Sequence of chain 1.A:
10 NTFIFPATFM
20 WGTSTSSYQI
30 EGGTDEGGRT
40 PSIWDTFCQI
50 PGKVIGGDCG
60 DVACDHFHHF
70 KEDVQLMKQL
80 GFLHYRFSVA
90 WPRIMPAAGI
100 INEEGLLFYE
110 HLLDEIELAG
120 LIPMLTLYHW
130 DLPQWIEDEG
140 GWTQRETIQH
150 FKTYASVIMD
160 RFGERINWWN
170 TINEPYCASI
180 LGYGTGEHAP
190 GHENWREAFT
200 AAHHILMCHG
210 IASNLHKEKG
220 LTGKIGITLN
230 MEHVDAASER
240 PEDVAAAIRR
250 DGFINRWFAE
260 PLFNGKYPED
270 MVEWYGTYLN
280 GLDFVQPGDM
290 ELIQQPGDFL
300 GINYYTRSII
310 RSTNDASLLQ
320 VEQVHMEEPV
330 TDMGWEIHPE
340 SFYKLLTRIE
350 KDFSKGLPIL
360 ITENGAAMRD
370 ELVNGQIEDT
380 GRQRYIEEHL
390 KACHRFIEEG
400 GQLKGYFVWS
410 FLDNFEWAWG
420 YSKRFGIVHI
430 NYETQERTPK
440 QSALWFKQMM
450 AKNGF

A protein and the small-molecule ligand that binds it are described below.
Small molecule (SMILES): O=C1O[C@H](CO)[C@@H](O[C@@H]2O[C@H](CO)[C@@H](O[C@@H]3O[C@H](CO)[C@@H](O[C@@H]4O[C@H](CO)[C@@H](O)[C@H](O)[C@H]4O)[C@H](O)[C@H]3O)[C@H](O)[C@H]2O)[C@H](O)[C@H]1O

Binding-site contacts:
Ligand atom O4 contacts residue GLU415 of chain 1.A at 3.7 Å.
Ligand atom O3 contacts residue GLU173 of chain 1.A at 3.6 Å.
Ligand atom O3 contacts residue TRP334 of chain 1.A at 3.4 Å.
Ligand atom C2 contacts residue GLU173 of chain 1.A at 3.4 Å.
Ligand atom O2 contacts residue GLU173 of chain 1.A at 2.6 Å (salt-bridge).
Ligand atom O5 contacts residue GLU186 of chain 1.A at 3.7 Å.
Ligand atom C5 contacts residue TRP334 of chain 1.A at 3.4 Å (hydrophobic).
Ligand atom O4 contacts residue TYR304 of chain 1.A at 3.2 Å (h-bond).
Ligand atom O4 contacts residue ARG249 of chain 1.A at 3.3 Å (salt-bridge).
Ligand atom C6 contacts residue GLU186 of chain 1.A at 2.8 Å.
Ligand atom C3 contacts residue TYR304 of chain 1.A at 3.2 Å (hydrophobic).
Ligand atom O6 contacts residue GLN322 of chain 1.A at 2.7 Å (h-bond).
Ligand atom O6 contacts residue GLU415 of chain 1.A at 2.0 Å (salt-bridge).
Ligand atom O2 contacts residue TYR304 of chain 1.A at 3.7 Å.
Ligand atom C2 contacts residue GLN322 of chain 1.A at 3.7 Å.
Ligand atom O6 contacts residue GLU321 of chain 1.A at 3.4 Å.
Ligand atom C3 contacts residue GLU173 of chain 1.A at 3.8 Å.
Ligand atom O3 contacts residue GLU186 of chain 1.A at 3.4 Å (salt-bridge).
Ligand atom C6 contacts residue PHE424 of chain 1.A at 3.5 Å (hydrophobic).
Ligand atom O3 contacts residue TYR304 of chain 1.A at 3.3 Å (h-bond).
Ligand atom C5 contacts residue GLU186 of chain 1.A at 3.8 Å.
Ligand atom O6 contacts residue GLU186 of chain 1.A at 2.3 Å (salt-bridge).
Ligand atom C3 contacts residue ARG249 of chain 1.A at 3.6 Å.
Ligand atom O6 contacts residue MET332 of chain 1.A at 3.4 Å.
Ligand atom C6 contacts residue GLU415 of chain 1.A at 2.0 Å.
Ligand atom C6 contacts residue TRP334 of chain 1.A at 3.7 Å (hydrophobic).
Ligand atom O2 contacts residue GLN322 of chain 1.A at 2.2 Å (h-bond).
Ligand atom O6 contacts residue TRP418 of chain 1.A at 3.8 Å.
Ligand atom O2 contacts residue ARG249 of chain 1.A at 3.0 Å (salt-bridge).
Ligand atom C4 contacts residue TYR304 of chain 1.A at 3.6 Å (hydrophobic).
Ligand atom C6 contacts residue GLN322 of chain 1.A at 3.3 Å.
Ligand atom C3 contacts residue GLU362 of chain 1.A at 3.8 Å.
Ligand atom C2 contacts residue ARG249 of chain 1.A at 3.0 Å.
Ligand atom O5 contacts residue TRP334 of chain 1.A at 3.3 Å.
Ligand atom O3 contacts residue TRP418 of chain 1.A at 3.7 Å.
Ligand atom O3 contacts residue GLU362 of chain 1.A at 2.8 Å (salt-bridge).
Ligand atom O4 contacts residue TRP408 of chain 1.A at 3.3 Å (h-bond).
Ligand atom O6 contacts residue ASN229 of chain 1.A at 3.3 Å (h-bond).
Ligand atom O3 contacts residue ARG249 of chain 1.A at 3.1 Å (salt-bridge).
Ligand atom C5 contacts residue GLU415 of chain 1.A at 3.3 Å.